Binding-site contacts:
Ligand atom O1 contacts residue VAL7 of chain 1.C at 3.0 Å (h-bond).
Ligand atom O3 contacts residue VAL7 of chain 1.C at 2.6 Å (h-bond).
Ligand atom C1 contacts residue PHE8 of chain 1.C at 3.7 Å (hydrophobic).
Ligand atom O3 contacts residue PHE8 of chain 1.C at 4.2 Å.
Ligand atom O3 contacts residue VAL290 of chain 1.C at 4.1 Å.
Ligand atom C3 contacts residue VAL7 of chain 1.C at 3.2 Å (hydrophobic).
Ligand atom C2 contacts residue PHE8 of chain 1.C at 4.3 Å (hydrophobic).
Ligand atom O1 contacts residue GLU6 of chain 1.C at 3.4 Å.
Ligand atom O1 contacts residue LEU255 of chain 1.C at 3.5 Å.
Ligand atom C1 contacts residue GLU6 of chain 1.C at 3.8 Å.
Ligand atom C1 contacts residue VAL7 of chain 1.C at 3.3 Å (hydrophobic).
Ligand atom C2 contacts residue VAL7 of chain 1.C at 3.8 Å (hydrophobic).
Ligand atom C3 contacts residue VAL290 of chain 1.C at 4.2 Å (hydrophobic).

Sequence of chain 1.C:
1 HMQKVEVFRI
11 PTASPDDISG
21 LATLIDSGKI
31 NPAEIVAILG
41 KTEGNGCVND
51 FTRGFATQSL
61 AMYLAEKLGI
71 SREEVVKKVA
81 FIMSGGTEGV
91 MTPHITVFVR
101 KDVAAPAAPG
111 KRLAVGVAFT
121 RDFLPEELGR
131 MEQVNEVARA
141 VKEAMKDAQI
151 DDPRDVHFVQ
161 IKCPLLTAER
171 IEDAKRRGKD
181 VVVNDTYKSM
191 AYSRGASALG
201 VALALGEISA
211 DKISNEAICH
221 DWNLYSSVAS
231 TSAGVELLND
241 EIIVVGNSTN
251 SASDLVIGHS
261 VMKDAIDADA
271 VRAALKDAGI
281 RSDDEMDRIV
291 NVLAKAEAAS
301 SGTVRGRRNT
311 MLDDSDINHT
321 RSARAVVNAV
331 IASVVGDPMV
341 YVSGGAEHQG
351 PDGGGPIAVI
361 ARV

This protein binds this small molecule.
Small molecule (SMILES): OCCCO